Binding-site contacts:
Ligand atom C12 contacts residue ILE354 of chain 1.B at 3.6 Å (hydrophobic).
Ligand atom N24 contacts residue ILE362 of chain 1.B at 3.7 Å.
Ligand atom C38 contacts residue ARG325 of chain 1.B at 3.4 Å.
Ligand atom C40 contacts residue ARG325 of chain 1.B at 3.5 Å.
Ligand atom C7 contacts residue LEU474 of chain 1.B at 3.7 Å (hydrophobic).
Ligand atom C17 contacts residue LEU474 of chain 1.B at 3.6 Å (hydrophobic).
Ligand atom C19 contacts residue ALA355 of chain 1.B at 3.8 Å (hydrophobic).
Ligand atom N4 contacts residue ARG325 of chain 1.B at 3.5 Å (salt-bridge).
Ligand atom N23 contacts residue THR423 of chain 1.B at 3.8 Å.
Ligand atom F29 contacts residue CYS420 of chain 1.B at 3.1 Å.
Ligand atom C3 contacts residue GLU426 of chain 1.B at 3.8 Å.
Ligand atom C3 contacts residue ARG325 of chain 1.B at 3.8 Å.
Ligand atom C15 contacts residue ALA418 of chain 1.B at 3.8 Å (hydrophobic).
Ligand atom C3 contacts residue ILE354 of chain 1.B at 3.6 Å (hydrophobic).
Ligand atom C39 contacts residue ARG325 of chain 1.B at 3.3 Å.
Ligand atom O28 contacts residue GLU426 of chain 1.B at 3.8 Å.
Ligand atom C18 contacts residue THR423 of chain 1.B at 3.8 Å.
Ligand atom N24 contacts residue ASP485 of chain 1.B at 3.6 Å (salt-bridge).
Ligand atom C14 contacts residue ALA355 of chain 1.B at 3.4 Å (hydrophobic).
Ligand atom C40 contacts residue GLU426 of chain 1.B at 3.4 Å.
Ligand atom C16 contacts residue LEU474 of chain 1.B at 3.7 Å (hydrophobic).
Ligand atom F29 contacts residue ALA373 of chain 1.B at 3.2 Å.
Ligand atom C3 contacts residue TRP326 of chain 1.B at 3.8 Å (hydrophobic).
Ligand atom F29 contacts residue LEU419 of chain 1.B at 3.4 Å.
Ligand atom C4 contacts residue ALA355 of chain 1.B at 3.9 Å (hydrophobic).
Ligand atom C19 contacts residue ILE354 of chain 1.B at 3.9 Å (hydrophobic).
Ligand atom N23 contacts residue ALA355 of chain 1.B at 3.4 Å.
Ligand atom C20 contacts residue LEU474 of chain 1.B at 3.7 Å (hydrophobic).
Ligand atom C5 contacts residue ALA418 of chain 1.B at 3.9 Å (hydrophobic).
Ligand atom C15 contacts residue ALA373 of chain 1.B at 3.4 Å (hydrophobic).
Ligand atom C5 contacts residue LEU474 of chain 1.B at 3.4 Å (hydrophobic).
Ligand atom C13 contacts residue ILE354 of chain 1.B at 3.6 Å (hydrophobic).
Ligand atom C5 contacts residue ALA373 of chain 1.B at 3.6 Å (hydrophobic).
Ligand atom F29 contacts residue ALA418 of chain 1.B at 2.9 Å.
Ligand atom C18 contacts residue ALA355 of chain 1.B at 3.8 Å (hydrophobic).
Ligand atom C6 contacts residue LEU474 of chain 1.B at 3.5 Å (hydrophobic).
Ligand atom C4 contacts residue GLN471 of chain 1.B at 3.7 Å.
Ligand atom N25 contacts residue ILE354 of chain 1.B at 3.2 Å (h-bond).
Ligand atom C6 contacts residue LEU417 of chain 1.B at 3.7 Å (hydrophobic).
Ligand atom C15 contacts residue LEU474 of chain 1.B at 3.5 Å (hydrophobic).

Sequence of chain 1.B:
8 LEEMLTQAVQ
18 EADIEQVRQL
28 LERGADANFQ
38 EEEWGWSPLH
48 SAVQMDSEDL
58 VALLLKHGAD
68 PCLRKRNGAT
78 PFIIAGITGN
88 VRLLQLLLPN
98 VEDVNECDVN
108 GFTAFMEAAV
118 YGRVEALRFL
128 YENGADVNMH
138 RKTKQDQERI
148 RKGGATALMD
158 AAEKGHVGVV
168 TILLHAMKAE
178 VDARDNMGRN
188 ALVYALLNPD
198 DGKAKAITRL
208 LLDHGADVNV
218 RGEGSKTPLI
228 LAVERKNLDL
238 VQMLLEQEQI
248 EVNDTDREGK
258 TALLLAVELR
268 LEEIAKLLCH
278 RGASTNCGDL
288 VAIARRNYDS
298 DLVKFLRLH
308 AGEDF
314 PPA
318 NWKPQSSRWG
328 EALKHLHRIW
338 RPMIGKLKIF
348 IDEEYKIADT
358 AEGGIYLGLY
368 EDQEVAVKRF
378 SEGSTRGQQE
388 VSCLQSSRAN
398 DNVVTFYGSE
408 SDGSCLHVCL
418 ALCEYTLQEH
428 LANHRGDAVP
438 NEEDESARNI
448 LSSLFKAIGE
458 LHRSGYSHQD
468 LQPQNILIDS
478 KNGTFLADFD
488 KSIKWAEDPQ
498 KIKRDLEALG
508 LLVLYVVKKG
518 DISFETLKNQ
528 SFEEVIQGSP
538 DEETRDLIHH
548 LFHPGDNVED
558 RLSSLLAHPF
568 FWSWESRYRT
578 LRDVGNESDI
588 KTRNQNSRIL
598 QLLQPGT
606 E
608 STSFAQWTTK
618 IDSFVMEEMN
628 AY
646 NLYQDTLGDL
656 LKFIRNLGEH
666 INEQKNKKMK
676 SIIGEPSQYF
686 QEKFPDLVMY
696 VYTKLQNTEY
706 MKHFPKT

This small molecule binds to this protein.
Small molecule (SMILES): CCN(CC)CCNC(=O)c1c(C)[nH]c(/C=C2\C(=O)Nc3ccc(F)cc32)c1C